Sequence of chain 5.A:
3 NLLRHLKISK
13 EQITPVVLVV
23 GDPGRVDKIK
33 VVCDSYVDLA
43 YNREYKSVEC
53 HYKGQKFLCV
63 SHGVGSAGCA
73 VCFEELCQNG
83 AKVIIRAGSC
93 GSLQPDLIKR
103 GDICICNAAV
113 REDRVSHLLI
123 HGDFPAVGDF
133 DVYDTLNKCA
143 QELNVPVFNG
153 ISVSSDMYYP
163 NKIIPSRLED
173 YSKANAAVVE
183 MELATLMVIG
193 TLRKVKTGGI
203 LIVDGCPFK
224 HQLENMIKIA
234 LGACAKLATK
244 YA

This protein binds this small molecule.
Small molecule (SMILES): O[C@H](c1cc(C(F)(F)F)nc2c(C(F)(F)F)cccc12)[C@@H]1CCCCN1

Sequence of chain 3.A:
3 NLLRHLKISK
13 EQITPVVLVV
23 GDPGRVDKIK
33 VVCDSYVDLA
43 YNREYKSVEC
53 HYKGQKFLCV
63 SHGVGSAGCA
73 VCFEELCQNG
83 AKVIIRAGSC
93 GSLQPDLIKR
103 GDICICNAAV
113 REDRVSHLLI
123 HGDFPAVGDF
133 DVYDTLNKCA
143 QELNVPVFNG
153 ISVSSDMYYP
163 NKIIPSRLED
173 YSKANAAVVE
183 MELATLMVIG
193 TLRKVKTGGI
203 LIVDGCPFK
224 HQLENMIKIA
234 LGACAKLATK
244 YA

Binding-site contacts:
Ligand atom OAA contacts residue MET183 of chain 3.A at 3.5 Å.
Ligand atom CAH contacts residue CYS92 of chain 3.A at 3.4 Å (hydrophobic).
Ligand atom CAN contacts residue PO41 of chain 3.B at 3.8 Å.
Ligand atom NAQ contacts residue PO41 of chain 3.B at 3.4 Å (h-bond).
Ligand atom FAB contacts residue VAL181 of chain 3.A at 3.3 Å.
Ligand atom CAI contacts residue ASP206 of chain 3.A at 3.7 Å.
Ligand atom FAG contacts residue GLY93 of chain 3.A at 2.6 Å.
Ligand atom NAP contacts residue TYR160 of chain 3.A at 3.9 Å.
Ligand atom FAC contacts residue TYR160 of chain 3.A at 3.2 Å.
Ligand atom CAL contacts residue HIS7 of chain 5.A at 3.8 Å.
Ligand atom CAM contacts residue HIS7 of chain 5.A at 3.5 Å.
Ligand atom CAH contacts residue ASP206 of chain 3.A at 3.8 Å.
Ligand atom FAF contacts residue GLY207 of chain 3.A at 3.4 Å.
Ligand atom OAA contacts residue GLU182 of chain 3.A at 3.6 Å.
Ligand atom CAV contacts residue GLY93 of chain 3.A at 3.7 Å.
Ligand atom CAR contacts residue TYR160 of chain 3.A at 3.7 Å (hydrophobic).
Ligand atom CAJ contacts residue CYS92 of chain 3.A at 3.7 Å (hydrophobic).
Ligand atom CAU contacts residue GLY93 of chain 3.A at 3.8 Å.
Ligand atom CAT contacts residue GLY93 of chain 3.A at 3.5 Å.
Ligand atom FAE contacts residue PRO209 of chain 3.A at 3.9 Å.
Ligand atom CAI contacts residue CYS92 of chain 3.A at 3.6 Å (hydrophobic).
Ligand atom CAI contacts residue GLY93 of chain 3.A at 3.8 Å.
Ligand atom CAK contacts residue TYR160 of chain 3.A at 3.7 Å (hydrophobic).
Ligand atom CAZ contacts residue GLY93 of chain 3.A at 3.7 Å.
Ligand atom CAY contacts residue TYR160 of chain 3.A at 3.8 Å (hydrophobic).
Ligand atom FAD contacts residue MET159 of chain 3.A at 3.9 Å.
Ligand atom FAG contacts residue GLY207 of chain 3.A at 3.3 Å.
Ligand atom CAM contacts residue TYR160 of chain 3.A at 3.5 Å (hydrophobic).
Ligand atom FAD contacts residue TYR160 of chain 3.A at 3.9 Å.
Ligand atom CAN contacts residue ARG45 of chain 5.A at 3.5 Å.
Ligand atom CAO contacts residue TYR160 of chain 3.A at 3.5 Å (hydrophobic).
Ligand atom CAL contacts residue VAL66 of chain 3.A at 3.8 Å (hydrophobic).
Ligand atom FAG contacts residue PRO209 of chain 3.A at 3.5 Å.
Ligand atom CAZ contacts residue GLY207 of chain 3.A at 3.9 Å.
Ligand atom CAI contacts residue GLY207 of chain 3.A at 3.6 Å.
Ligand atom CAZ contacts residue CYS208 of chain 3.A at 3.8 Å (hydrophobic).
Ligand atom CAO contacts residue MET183 of chain 3.A at 3.5 Å (hydrophobic).
Ligand atom FAG contacts residue CYS208 of chain 3.A at 3.3 Å.
Ligand atom FAF contacts residue CYS208 of chain 3.A at 3.4 Å.
Ligand atom CAW contacts residue SER91 of chain 3.A at 3.9 Å.